Sequence of chain 1.E:
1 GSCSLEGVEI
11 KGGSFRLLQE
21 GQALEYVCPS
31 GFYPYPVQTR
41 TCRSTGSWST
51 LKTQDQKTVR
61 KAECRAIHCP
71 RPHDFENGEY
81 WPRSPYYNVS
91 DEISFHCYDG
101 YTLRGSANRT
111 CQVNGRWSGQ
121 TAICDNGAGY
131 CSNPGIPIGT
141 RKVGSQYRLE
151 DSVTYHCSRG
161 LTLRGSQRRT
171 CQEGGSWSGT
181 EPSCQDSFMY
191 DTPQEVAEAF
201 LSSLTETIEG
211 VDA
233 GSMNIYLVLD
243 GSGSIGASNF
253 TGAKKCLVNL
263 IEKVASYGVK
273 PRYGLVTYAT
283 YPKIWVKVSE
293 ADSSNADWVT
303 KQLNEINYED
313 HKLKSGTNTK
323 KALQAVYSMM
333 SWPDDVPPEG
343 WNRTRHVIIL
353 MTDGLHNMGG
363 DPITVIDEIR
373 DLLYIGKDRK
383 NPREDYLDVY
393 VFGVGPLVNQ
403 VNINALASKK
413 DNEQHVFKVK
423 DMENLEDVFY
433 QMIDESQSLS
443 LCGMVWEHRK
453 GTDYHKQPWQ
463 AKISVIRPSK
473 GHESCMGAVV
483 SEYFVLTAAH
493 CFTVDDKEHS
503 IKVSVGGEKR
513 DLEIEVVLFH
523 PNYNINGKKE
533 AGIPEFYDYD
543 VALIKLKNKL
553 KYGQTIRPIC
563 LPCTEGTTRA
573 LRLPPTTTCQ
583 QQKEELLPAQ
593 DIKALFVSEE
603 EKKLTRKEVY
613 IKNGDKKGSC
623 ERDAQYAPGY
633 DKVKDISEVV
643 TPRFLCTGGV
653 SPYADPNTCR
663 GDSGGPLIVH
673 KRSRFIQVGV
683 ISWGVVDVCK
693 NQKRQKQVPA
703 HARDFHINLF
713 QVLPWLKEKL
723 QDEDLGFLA

The protein below binds the small molecule below.
Small molecule (SMILES): CC(=O)N[C@H]1[C@H](O[C@H]2[C@H](O)[C@@H](NC(C)=O)CO[C@@H]2CO)O[C@H](CO)[C@@H](O[C@@H]2O[C@H](CO)[C@@H](O)[C@H](O)[C@@H]2O)[C@@H]1O

Binding-site contacts:
Ligand atom O6 contacts residue ASN108 of chain 1.E at 4.3 Å.
Ligand atom O7 contacts residue ASN108 of chain 1.E at 3.0 Å (h-bond).
Ligand atom C8 contacts residue ASN108 of chain 1.E at 4.4 Å.
Ligand atom C7 contacts residue ASN108 of chain 1.E at 3.2 Å.
Ligand atom C5 contacts residue ASN108 of chain 1.E at 3.6 Å.
Ligand atom C2 contacts residue ASN108 of chain 1.E at 2.5 Å.
Ligand atom N2 contacts residue ASN108 of chain 1.E at 3.0 Å (h-bond).
Ligand atom C3 contacts residue ASN108 of chain 1.E at 3.9 Å.
Ligand atom O5 contacts residue ASN108 of chain 1.E at 2.4 Å (h-bond).
Ligand atom C4 contacts residue ASN108 of chain 1.E at 4.3 Å.
Ligand atom C8 contacts residue ALA107 of chain 1.E at 4.4 Å (hydrophobic).
Ligand atom C1 contacts residue ASN108 of chain 1.E at 1.4 Å.